Sequence of chain 1.B:
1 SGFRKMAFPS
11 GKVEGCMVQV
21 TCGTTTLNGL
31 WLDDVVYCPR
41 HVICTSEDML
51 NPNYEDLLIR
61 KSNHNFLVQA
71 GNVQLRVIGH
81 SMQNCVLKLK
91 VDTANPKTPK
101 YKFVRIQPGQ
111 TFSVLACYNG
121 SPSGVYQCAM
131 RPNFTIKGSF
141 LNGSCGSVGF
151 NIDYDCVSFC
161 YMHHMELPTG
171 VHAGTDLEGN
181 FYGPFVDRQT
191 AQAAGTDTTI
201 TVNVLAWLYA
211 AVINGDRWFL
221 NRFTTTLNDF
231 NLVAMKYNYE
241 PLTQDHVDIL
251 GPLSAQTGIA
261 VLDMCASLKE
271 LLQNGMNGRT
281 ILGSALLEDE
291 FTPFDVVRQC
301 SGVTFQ

Binding-site contacts:
Ligand atom C11 contacts residue CYS145 of chain 1.B at 3.4 Å (hydrophobic).
Ligand atom C14 contacts residue GLN189 of chain 1.B at 3.9 Å.
Ligand atom C10 contacts residue HIS164 of chain 1.B at 3.9 Å.
Ligand atom C15 contacts residue MET165 of chain 1.B at 3.5 Å (hydrophobic).
Ligand atom C16 contacts residue ASP187 of chain 1.B at 3.6 Å.
Ligand atom O7 contacts residue THR26 of chain 1.B at 2.9 Å (h-bond).
Ligand atom O5 contacts residue ARG188 of chain 1.B at 3.3 Å.
Ligand atom C10 contacts residue GLU166 of chain 1.B at 3.9 Å.
Ligand atom C10 contacts residue MET165 of chain 1.B at 3.6 Å (hydrophobic).
Ligand atom O2 contacts residue MET165 of chain 1.B at 3.4 Å.
Ligand atom C6 contacts residue HIS41 of chain 1.B at 3.6 Å.
Ligand atom C4 contacts residue GLY143 of chain 1.B at 3.8 Å.
Ligand atom O1 contacts residue HIS41 of chain 1.B at 3.3 Å.
Ligand atom C16 contacts residue HIS41 of chain 1.B at 3.8 Å.
Ligand atom C13 contacts residue MET49 of chain 1.B at 3.8 Å (hydrophobic).
Ligand atom C5 contacts residue CYS145 of chain 1.B at 1.8 Å (hydrophobic).
Ligand atom O2 contacts residue GLU166 of chain 1.B at 2.9 Å (salt-bridge).
Ligand atom O5 contacts residue ASP187 of chain 1.B at 3.6 Å.
Ligand atom O5 contacts residue GLN189 of chain 1.B at 3.6 Å.
Ligand atom C12 contacts residue HIS41 of chain 1.B at 3.8 Å.
Ligand atom O8 contacts residue SER144 of chain 1.B at 3.3 Å (h-bond).
Ligand atom C14 contacts residue ARG188 of chain 1.B at 3.8 Å.
Ligand atom O5 contacts residue MET49 of chain 1.B at 3.9 Å.
Ligand atom O4 contacts residue MET165 of chain 1.B at 3.2 Å.
Ligand atom C12 contacts residue MET49 of chain 1.B at 3.4 Å (hydrophobic).
Ligand atom C8 contacts residue MET49 of chain 1.B at 3.8 Å (hydrophobic).
Ligand atom C6 contacts residue CYS145 of chain 1.B at 2.8 Å (hydrophobic).
Ligand atom O8 contacts residue CYS145 of chain 1.B at 2.9 Å (h-bond).
Ligand atom O7 contacts residue GLY143 of chain 1.B at 3.9 Å.
Ligand atom C9 contacts residue MET165 of chain 1.B at 3.7 Å (hydrophobic).
Ligand atom O6 contacts residue THR25 of chain 1.B at 3.6 Å.
Ligand atom O4 contacts residue GLU166 of chain 1.B at 3.5 Å (salt-bridge).
Ligand atom C7 contacts residue CYS145 of chain 1.B at 3.2 Å (hydrophobic).
Ligand atom C16 contacts residue TYR54 of chain 1.B at 3.5 Å (hydrophobic).
Ligand atom C7 contacts residue HIS41 of chain 1.B at 3.7 Å.
Ligand atom C5 contacts residue HIS41 of chain 1.B at 3.9 Å.
Ligand atom C4 contacts residue CYS145 of chain 1.B at 2.7 Å (hydrophobic).
Ligand atom O3 contacts residue CYS145 of chain 1.B at 3.1 Å (h-bond).
Ligand atom C11 contacts residue HIS164 of chain 1.B at 3.9 Å.
Ligand atom O8 contacts residue GLY143 of chain 1.B at 3.1 Å.

This small molecule binds to this protein.
Small molecule (SMILES): COc1cc(O)c2c(=O)c(O)c(-c3cc(O)c(O)c(O)c3)oc2c1